Binding-site contacts:
Ligand atom O2P contacts residue GLY380 of chain 1.A at 3.4 Å.
Ligand atom O1P contacts residue LYS175 of chain 1.A at 3.4 Å.
Ligand atom O2P contacts residue TRP66 of chain 1.K at 3.1 Å.
Ligand atom O7 contacts residue LYS175 of chain 1.A at 3.3 Å (salt-bridge).
Ligand atom O4 contacts residue SER379 of chain 1.A at 3.0 Å (h-bond).
Ligand atom O2 contacts residue LYS175 of chain 1.A at 3.0 Å (salt-bridge).
Ligand atom P1 contacts residue THR65 of chain 1.K at 3.4 Å.
Ligand atom O5P contacts residue HIS327 of chain 1.A at 2.8 Å (h-bond).
Ligand atom C contacts residue MG1 of chain 1.Q at 2.9 Å.
Ligand atom O3P contacts residue GLY403 of chain 1.A at 2.9 Å (h-bond).
Ligand atom C3 contacts residue MG1 of chain 1.Q at 3.0 Å.
Ligand atom O3 contacts residue MG1 of chain 1.Q at 2.1 Å.
Ligand atom C3 contacts residue KCX201 of chain 1.A at 3.1 Å.
Ligand atom O6 contacts residue GLU60 of chain 1.K at 3.2 Å (salt-bridge).
Ligand atom O4P contacts residue ARG295 of chain 1.A at 2.9 Å (salt-bridge).
Ligand atom O2P contacts residue GLY381 of chain 1.A at 2.8 Å (h-bond).
Ligand atom O7 contacts residue ASP203 of chain 1.A at 3.0 Å (salt-bridge).
Ligand atom O6P contacts residue ARG295 of chain 1.A at 2.9 Å (salt-bridge).
Ligand atom O6 contacts residue LYS334 of chain 1.A at 2.9 Å (salt-bridge).
Ligand atom O3 contacts residue GLU204 of chain 1.A at 2.8 Å (salt-bridge).
Ligand atom O2P contacts residue LYS334 of chain 1.A at 2.9 Å (salt-bridge).
Ligand atom O2 contacts residue ASP203 of chain 1.A at 3.3 Å (salt-bridge).
Ligand atom O7 contacts residue GLU204 of chain 1.A at 3.0 Å (salt-bridge).
Ligand atom O5P contacts residue SER379 of chain 1.A at 3.5 Å (h-bond).
Ligand atom O7 contacts residue MG1 of chain 1.Q at 2.2 Å.
Ligand atom O2 contacts residue THR173 of chain 1.A at 3.0 Å (h-bond).
Ligand atom C2 contacts residue MG1 of chain 1.Q at 2.8 Å.
Ligand atom C contacts residue LYS175 of chain 1.A at 3.3 Å.
Ligand atom O5 contacts residue LEU335 of chain 1.A at 3.4 Å.
Ligand atom O3 contacts residue HIS294 of chain 1.A at 3.0 Å (h-bond).
Ligand atom O2 contacts residue KCX201 of chain 1.A at 3.2 Å (h-bond).
Ligand atom O3 contacts residue KCX201 of chain 1.A at 2.7 Å (h-bond).
Ligand atom O1 contacts residue LYS175 of chain 1.A at 3.1 Å (salt-bridge).
Ligand atom O2P contacts residue THR65 of chain 1.K at 3.4 Å (h-bond).
Ligand atom O7 contacts residue ASN123 of chain 1.K at 3.0 Å (h-bond).
Ligand atom O2 contacts residue MG1 of chain 1.Q at 2.2 Å.
Ligand atom O7 contacts residue LYS177 of chain 1.A at 2.6 Å (salt-bridge).
Ligand atom O4 contacts residue GLY380 of chain 1.A at 3.3 Å.
Ligand atom O1P contacts residue GLY404 of chain 1.A at 2.9 Å (h-bond).
Ligand atom O1P contacts residue THR65 of chain 1.K at 2.5 Å (h-bond).

A small-molecule ligand and the protein it binds are described below.
Small molecule (SMILES): O=C(O)[C@@](O)(COP(=O)(O)O)[C@H](O)[C@H](O)COP(=O)(O)O

Sequence of chain 1.A:
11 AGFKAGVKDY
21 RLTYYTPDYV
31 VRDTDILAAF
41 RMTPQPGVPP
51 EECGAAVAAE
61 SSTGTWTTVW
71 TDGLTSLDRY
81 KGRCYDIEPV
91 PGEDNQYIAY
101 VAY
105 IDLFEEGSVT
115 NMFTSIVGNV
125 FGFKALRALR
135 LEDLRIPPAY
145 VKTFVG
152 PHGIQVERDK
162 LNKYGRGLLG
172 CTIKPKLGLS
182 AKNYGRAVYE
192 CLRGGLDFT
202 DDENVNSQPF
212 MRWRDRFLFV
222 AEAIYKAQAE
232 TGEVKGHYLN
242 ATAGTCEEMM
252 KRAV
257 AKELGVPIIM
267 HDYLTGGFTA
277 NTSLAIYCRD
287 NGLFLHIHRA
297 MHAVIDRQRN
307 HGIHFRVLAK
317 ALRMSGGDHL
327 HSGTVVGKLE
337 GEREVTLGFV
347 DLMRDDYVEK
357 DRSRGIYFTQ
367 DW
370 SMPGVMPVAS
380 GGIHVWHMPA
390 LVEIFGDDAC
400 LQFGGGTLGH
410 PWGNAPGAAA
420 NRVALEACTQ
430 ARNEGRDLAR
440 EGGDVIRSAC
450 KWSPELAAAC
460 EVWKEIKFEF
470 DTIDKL

Sequence of chain 1.K:
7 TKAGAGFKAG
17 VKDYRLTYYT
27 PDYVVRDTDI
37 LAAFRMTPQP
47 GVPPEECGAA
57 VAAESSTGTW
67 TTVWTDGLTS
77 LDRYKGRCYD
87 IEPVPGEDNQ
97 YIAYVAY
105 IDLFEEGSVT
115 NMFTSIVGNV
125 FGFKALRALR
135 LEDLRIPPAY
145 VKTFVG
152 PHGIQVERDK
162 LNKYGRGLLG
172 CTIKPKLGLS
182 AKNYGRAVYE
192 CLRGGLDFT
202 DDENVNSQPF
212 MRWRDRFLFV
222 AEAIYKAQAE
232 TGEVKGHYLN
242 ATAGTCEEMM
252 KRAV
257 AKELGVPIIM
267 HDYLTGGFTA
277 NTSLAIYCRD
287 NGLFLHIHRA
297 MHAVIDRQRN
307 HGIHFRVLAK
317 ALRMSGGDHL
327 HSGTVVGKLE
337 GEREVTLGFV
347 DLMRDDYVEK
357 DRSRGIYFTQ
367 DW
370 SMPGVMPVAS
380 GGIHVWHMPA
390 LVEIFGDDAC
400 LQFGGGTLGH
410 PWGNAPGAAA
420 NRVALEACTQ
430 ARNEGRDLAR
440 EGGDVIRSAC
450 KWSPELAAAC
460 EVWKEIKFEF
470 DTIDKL